Sequence of chain 2.A:
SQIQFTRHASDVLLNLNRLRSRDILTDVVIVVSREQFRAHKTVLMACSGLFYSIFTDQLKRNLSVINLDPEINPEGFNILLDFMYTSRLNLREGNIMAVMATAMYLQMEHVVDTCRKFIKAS

A protein and the small-molecule ligand that binds it are described below.
Small molecule (SMILES): Cn1cnc2c(c(-c3ccc(O)c(C#N)c3)cn2CC(=O)Nc2ccncc2Cl)c1=O

Binding-site contacts:
Ligand atom C16 contacts residue CYS49 of chain 2.A at 3.4 Å (hydrophobic).
Ligand atom O31 contacts residue GLU111 of chain 2.A at 3.1 Å (salt-bridge).
Ligand atom C28 contacts residue GLN109 of chain 2.A at 3.4 Å.
Ligand atom N19 contacts residue VAL113 of chain 2.A at 3.1 Å (h-bond).
Ligand atom C04 contacts residue TYR54 of chain 2.A at 3.4 Å (hydrophobic).
Ligand atom CL06 contacts residue LEU21 of chain 1.A at 3.5 Å.
Ligand atom C11 contacts residue MET47 of chain 2.A at 3.1 Å (hydrophobic).
Ligand atom C14 contacts residue CYS49 of chain 2.A at 3.6 Å (hydrophobic).
Ligand atom C07 contacts residue ARG20 of chain 1.A at 3.8 Å.
Ligand atom CL06 contacts residue MET47 of chain 2.A at 3.3 Å.
Ligand atom N03 contacts residue MET47 of chain 2.A at 3.0 Å (h-bond).
Ligand atom O21 contacts residue PHE85 of chain 2.A at 3.5 Å.
Ligand atom C23 contacts residue ALA48 of chain 2.A at 3.5 Å (hydrophobic).
Ligand atom C13 contacts residue SER50 of chain 2.A at 3.4 Å.
Ligand atom N27 contacts residue GLN109 of chain 2.A at 3.1 Å (h-bond).
Ligand atom C29 contacts residue GLY51 of chain 2.A at 3.5 Å.
Ligand atom C29 contacts residue GLN109 of chain 2.A at 3.6 Å.
Ligand atom C07 contacts residue TYR54 of chain 2.A at 3.8 Å (hydrophobic).
Ligand atom O31 contacts residue GLN109 of chain 2.A at 3.5 Å (h-bond).
Ligand atom N19 contacts residue HIS112 of chain 2.A at 3.4 Å (h-bond).
Ligand atom N12 contacts residue SER50 of chain 2.A at 3.6 Å.
Ligand atom C02 contacts residue MET47 of chain 2.A at 3.6 Å (hydrophobic).
Ligand atom C26 contacts residue GLN109 of chain 2.A at 3.2 Å.
Ligand atom C10 contacts residue TYR54 of chain 2.A at 3.7 Å (hydrophobic).
Ligand atom CL06 contacts residue ASN17 of chain 1.A at 3.7 Å.
Ligand atom C13 contacts residue CYS49 of chain 2.A at 3.3 Å (hydrophobic).
Ligand atom N08 contacts residue ARG20 of chain 1.A at 3.6 Å.
Ligand atom C20 contacts residue HIS10 of chain 1.A at 3.4 Å.
Ligand atom C22 contacts residue HIS10 of chain 1.A at 3.6 Å.
Ligand atom O31 contacts residue MET110 of chain 2.A at 3.7 Å.
Ligand atom C13 contacts residue ALA48 of chain 2.A at 3.2 Å (hydrophobic).
Ligand atom C11 contacts residue SER50 of chain 2.A at 3.6 Å.
Ligand atom C05 contacts residue TYR54 of chain 2.A at 3.5 Å (hydrophobic).
Ligand atom CL06 contacts residue ALA48 of chain 2.A at 3.7 Å.
Ligand atom O21 contacts residue HIS10 of chain 1.A at 2.6 Å (h-bond).
Ligand atom C24 contacts residue GLY51 of chain 2.A at 3.5 Å.
Ligand atom C15 contacts residue CYS49 of chain 2.A at 3.4 Å (hydrophobic).
Ligand atom N30 contacts residue GLY51 of chain 2.A at 3.2 Å.
Ligand atom N03 contacts residue TYR54 of chain 2.A at 3.4 Å.
Ligand atom N19 contacts residue MET110 of chain 2.A at 3.6 Å.

Sequence of chain 1.A:
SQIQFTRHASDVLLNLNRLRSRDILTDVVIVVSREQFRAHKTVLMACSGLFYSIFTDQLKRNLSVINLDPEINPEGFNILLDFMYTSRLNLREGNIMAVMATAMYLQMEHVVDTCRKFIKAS